Binding-site contacts:
Ligand atom N3 contacts residue ALA82 of chain 1.A at 3.6 Å.
Ligand atom O12' contacts residue SER85 of chain 1.A at 3.6 Å.
Ligand atom O12' contacts residue LYS156 of chain 1.A at 3.1 Å.
Ligand atom N1 contacts residue ARG44 of chain 1.A at 3.5 Å.
Ligand atom C5 contacts residue ARG44 of chain 1.A at 3.6 Å.
Ligand atom C8 contacts residue ALA83 of chain 1.A at 3.2 Å (hydrophobic).
Ligand atom O14' contacts residue ILE124 of chain 1.A at 3.3 Å.
Ligand atom N1 contacts residue ASP59 of chain 1.A at 3.6 Å (salt-bridge).
Ligand atom O11 contacts residue HIS182 of chain 1.A at 2.7 Å (h-bond).
Ligand atom OP2 contacts residue ARG44 of chain 1.A at 2.6 Å (salt-bridge).
Ligand atom O13' contacts residue ALA83 of chain 1.A at 3.3 Å.
Ligand atom N7 contacts residue ARG44 of chain 1.A at 3.5 Å (salt-bridge).
Ligand atom O4' contacts residue ALA82 of chain 1.A at 3.4 Å.
Ligand atom N6 contacts residue ASP59 of chain 1.A at 3.1 Å (salt-bridge).
Ligand atom N6 contacts residue ARG44 of chain 1.A at 3.5 Å (salt-bridge).
Ligand atom N1 contacts residue ILE60 of chain 1.A at 2.9 Å (h-bond).
Ligand atom C13' contacts residue ALA83 of chain 1.A at 3.6 Å (hydrophobic).
Ligand atom O12 contacts residue PHE23 of chain 1.A at 3.4 Å (h-bond).
Ligand atom O12' contacts residue TYR152 of chain 1.A at 2.9 Å (h-bond).
Ligand atom O11' contacts residue GDD1 of chain 1.D at 3.2 Å (h-bond).
Ligand atom O5' contacts residue GLY22 of chain 1.A at 3.6 Å.
Ligand atom O11' contacts residue HIS182 of chain 1.A at 3.6 Å.
Ligand atom O2 contacts residue GLY22 of chain 1.A at 3.6 Å.
Ligand atom OP1 contacts residue ARG44 of chain 1.A at 3.5 Å (salt-bridge).
Ligand atom C2 contacts residue ARG44 of chain 1.A at 3.5 Å.
Ligand atom O11' contacts residue TYR152 of chain 1.A at 3.5 Å (h-bond).
Ligand atom C6 contacts residue ARG44 of chain 1.A at 3.6 Å.
Ligand atom C13' contacts residue LEU81 of chain 1.A at 3.4 Å (hydrophobic).
Ligand atom O3' contacts residue GLY22 of chain 1.A at 3.3 Å.
Ligand atom O2 contacts residue PHE23 of chain 1.A at 2.9 Å (h-bond).
Ligand atom O13' contacts residue LEU81 of chain 1.A at 3.6 Å.
Ligand atom O3 contacts residue SER85 of chain 1.A at 3.5 Å (h-bond).
Ligand atom O13' contacts residue LYS156 of chain 1.A at 2.7 Å (salt-bridge).
Ligand atom O1 contacts residue SER85 of chain 1.A at 2.7 Å (h-bond).
Ligand atom C2 contacts residue LEU58 of chain 1.A at 3.6 Å (hydrophobic).
Ligand atom C2 contacts residue ILE60 of chain 1.A at 3.5 Å (hydrophobic).
Ligand atom O12 contacts residue VAL24 of chain 1.A at 2.9 Å (h-bond).
Ligand atom O4' contacts residue ALA83 of chain 1.A at 3.2 Å (h-bond).
Ligand atom O11 contacts residue PHE23 of chain 1.A at 3.6 Å.
Ligand atom C5' contacts residue ALA83 of chain 1.A at 3.6 Å (hydrophobic).

Sequence of chain 1.A:
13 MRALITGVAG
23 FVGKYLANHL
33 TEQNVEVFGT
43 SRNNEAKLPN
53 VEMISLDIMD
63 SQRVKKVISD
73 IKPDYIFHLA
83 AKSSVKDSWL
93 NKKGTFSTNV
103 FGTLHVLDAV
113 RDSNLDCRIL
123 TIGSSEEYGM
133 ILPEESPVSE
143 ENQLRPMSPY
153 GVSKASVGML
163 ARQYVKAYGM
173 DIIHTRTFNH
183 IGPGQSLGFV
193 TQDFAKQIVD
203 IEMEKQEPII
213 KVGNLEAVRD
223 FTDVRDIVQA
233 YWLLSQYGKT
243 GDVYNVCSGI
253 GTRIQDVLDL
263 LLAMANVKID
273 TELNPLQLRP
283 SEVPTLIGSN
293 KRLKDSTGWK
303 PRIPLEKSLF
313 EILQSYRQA

The small molecule below binds the protein below.
Small molecule (SMILES): Nc1ncnc2c1ncn2[C@@H]1O[C@H](CO[P](=O)(O)O[P](=O)(O)OC[C@H]2O[C@@H](O)[C@H](O)[C@@H]2O)[C@@H](O)[C@H]1OP(=O)(O)O